Binding-site contacts:
Ligand atom O contacts residue ASP137 of chain 1.FA at 3.1 Å (salt-bridge).
Ligand atom CA contacts residue MET6 of chain 1.FA at 3.8 Å (hydrophobic).
Ligand atom O contacts residue LYS21 of chain 1.I at 3.2 Å.
Ligand atom OH contacts residue GLU112 of chain 1.I at 3.0 Å (salt-bridge).
Ligand atom C contacts residue LYS60 of chain 1.I at 3.6 Å.
Ligand atom CD1 contacts residue PHE61 of chain 1.I at 3.4 Å (hydrophobic).
Ligand atom OXT contacts residue LYS45 of chain 1.I at 3.7 Å.
Ligand atom CA contacts residue SER139 of chain 1.FA at 3.6 Å.
Ligand atom OH contacts residue ARG19 of chain 1.I at 3.6 Å.
Ligand atom CD1 contacts residue LEU43 of chain 1.I at 3.5 Å (hydrophobic).
Ligand atom CA contacts residue ASP137 of chain 1.FA at 3.2 Å.
Ligand atom OE1 contacts residue GLY138 of chain 1.FA at 2.8 Å (h-bond).
Ligand atom NE2 contacts residue LEU43 of chain 1.I at 3.8 Å.
Ligand atom CA contacts residue GLY59 of chain 1.I at 3.8 Å.
Ligand atom CD2 contacts residue ARG19 of chain 1.I at 3.8 Å.
Ligand atom CE2 contacts residue GLU112 of chain 1.I at 3.1 Å.
Ligand atom NE2 contacts residue ILE140 of chain 1.FA at 3.3 Å.
Ligand atom CD contacts residue GLY138 of chain 1.FA at 3.3 Å.
Ligand atom N contacts residue SER139 of chain 1.FA at 3.3 Å (h-bond).
Ligand atom OE1 contacts residue ILE140 of chain 1.FA at 3.3 Å (h-bond).
Ligand atom C contacts residue PHE61 of chain 1.I at 3.6 Å (hydrophobic).
Ligand atom OXT contacts residue GLY59 of chain 1.I at 3.0 Å (h-bond).
Ligand atom O contacts residue LYS60 of chain 1.I at 3.3 Å.
Ligand atom OE1 contacts residue SER139 of chain 1.FA at 3.1 Å.
Ligand atom C contacts residue ASP137 of chain 1.FA at 3.8 Å.
Ligand atom C contacts residue LYS45 of chain 1.I at 3.6 Å.
Ligand atom N contacts residue GLY59 of chain 1.I at 2.9 Å (h-bond).
Ligand atom NE2 contacts residue PHE61 of chain 1.I at 3.0 Å.
Ligand atom O contacts residue PHE61 of chain 1.I at 2.4 Å (h-bond).
Ligand atom C contacts residue GLY59 of chain 1.I at 3.6 Å.
Ligand atom CD contacts residue ILE140 of chain 1.FA at 3.8 Å (hydrophobic).
Ligand atom CG contacts residue PHE61 of chain 1.I at 3.7 Å (hydrophobic).
Ligand atom O contacts residue LYS45 of chain 1.I at 2.9 Å (salt-bridge).
Ligand atom CZ contacts residue GLU112 of chain 1.I at 3.5 Å.
Ligand atom OXT contacts residue ALA20 of chain 1.I at 3.4 Å.
Ligand atom C contacts residue GLY59 of chain 1.I at 3.7 Å.
Ligand atom O contacts residue LYS60 of chain 1.I at 2.5 Å (salt-bridge).
Ligand atom CA contacts residue GLY59 of chain 1.I at 3.5 Å.
Ligand atom N contacts residue MET6 of chain 1.FA at 2.5 Å (h-bond).
Ligand atom CG contacts residue ASN62 of chain 1.I at 3.8 Å.

The small molecule below binds the protein below.
Small molecule (SMILES): CC(C)C[C@H](NC(=O)[C@H](Cc1ccc(O)cc1)NC(=O)[C@H](CCC(N)=O)NC(=O)CNC(=O)[C@H](C)N)C(=O)O

Sequence of chain 1.I:
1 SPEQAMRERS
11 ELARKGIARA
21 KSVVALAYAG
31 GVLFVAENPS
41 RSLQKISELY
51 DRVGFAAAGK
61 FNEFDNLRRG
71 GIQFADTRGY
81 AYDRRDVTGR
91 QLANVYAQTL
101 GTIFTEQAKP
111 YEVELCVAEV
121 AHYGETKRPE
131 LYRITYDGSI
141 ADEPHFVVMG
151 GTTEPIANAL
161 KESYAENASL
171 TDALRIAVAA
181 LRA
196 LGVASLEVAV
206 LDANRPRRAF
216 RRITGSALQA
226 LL

Sequence of chain 1.FA:
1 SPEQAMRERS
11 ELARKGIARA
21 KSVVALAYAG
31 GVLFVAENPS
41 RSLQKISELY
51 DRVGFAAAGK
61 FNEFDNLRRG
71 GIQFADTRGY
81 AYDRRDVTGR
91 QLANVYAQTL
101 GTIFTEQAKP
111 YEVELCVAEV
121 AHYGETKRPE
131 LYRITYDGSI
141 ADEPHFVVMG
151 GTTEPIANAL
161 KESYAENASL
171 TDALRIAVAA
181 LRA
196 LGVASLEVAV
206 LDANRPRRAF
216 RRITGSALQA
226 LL